Sequence of chain 1.C:
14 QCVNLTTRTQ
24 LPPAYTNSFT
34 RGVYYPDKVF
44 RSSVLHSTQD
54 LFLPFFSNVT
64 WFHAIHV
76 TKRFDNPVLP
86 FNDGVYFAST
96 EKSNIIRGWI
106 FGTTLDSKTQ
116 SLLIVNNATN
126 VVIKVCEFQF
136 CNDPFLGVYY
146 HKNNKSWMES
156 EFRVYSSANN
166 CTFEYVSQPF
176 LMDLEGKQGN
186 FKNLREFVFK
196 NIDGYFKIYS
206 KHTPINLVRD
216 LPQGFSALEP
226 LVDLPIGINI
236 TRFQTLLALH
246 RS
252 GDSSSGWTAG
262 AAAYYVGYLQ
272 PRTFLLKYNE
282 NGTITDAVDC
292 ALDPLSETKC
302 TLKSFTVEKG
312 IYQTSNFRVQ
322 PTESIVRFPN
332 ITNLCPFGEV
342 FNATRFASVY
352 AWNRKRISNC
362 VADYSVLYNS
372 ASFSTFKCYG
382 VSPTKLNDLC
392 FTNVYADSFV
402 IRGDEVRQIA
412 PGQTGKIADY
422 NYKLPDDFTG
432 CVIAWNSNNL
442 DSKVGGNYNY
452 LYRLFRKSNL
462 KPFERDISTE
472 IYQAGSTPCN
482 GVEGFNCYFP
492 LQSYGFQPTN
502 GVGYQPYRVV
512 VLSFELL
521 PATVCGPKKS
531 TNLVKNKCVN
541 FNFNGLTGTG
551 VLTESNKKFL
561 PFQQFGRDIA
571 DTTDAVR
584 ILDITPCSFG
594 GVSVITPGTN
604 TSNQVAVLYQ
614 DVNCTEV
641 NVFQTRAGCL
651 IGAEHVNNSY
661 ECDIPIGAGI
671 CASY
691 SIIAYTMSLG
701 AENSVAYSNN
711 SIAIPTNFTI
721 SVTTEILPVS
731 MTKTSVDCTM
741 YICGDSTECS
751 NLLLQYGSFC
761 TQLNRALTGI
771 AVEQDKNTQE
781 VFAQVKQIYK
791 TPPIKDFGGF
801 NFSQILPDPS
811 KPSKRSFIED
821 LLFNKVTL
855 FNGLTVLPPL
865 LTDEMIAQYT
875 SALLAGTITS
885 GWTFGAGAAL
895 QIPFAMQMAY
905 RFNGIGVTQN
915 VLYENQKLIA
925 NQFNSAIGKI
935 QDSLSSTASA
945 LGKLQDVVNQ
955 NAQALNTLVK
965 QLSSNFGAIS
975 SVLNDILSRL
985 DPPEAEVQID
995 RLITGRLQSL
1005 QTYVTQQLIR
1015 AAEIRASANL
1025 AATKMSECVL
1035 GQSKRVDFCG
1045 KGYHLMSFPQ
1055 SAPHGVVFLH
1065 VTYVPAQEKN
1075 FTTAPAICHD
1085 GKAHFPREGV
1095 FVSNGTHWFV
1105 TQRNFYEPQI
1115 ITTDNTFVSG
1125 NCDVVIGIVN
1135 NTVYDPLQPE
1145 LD

A protein and the small-molecule ligand that binds it are described below.
Small molecule (SMILES): CC(=O)N[C@@H]1[C@@H](O)[C@H](O)[C@@H](CO)O[C@H]1O

Binding-site contacts:
Ligand atom O5 contacts residue ASN717 of chain 1.C at 2.4 Å (h-bond).
Ligand atom C6 contacts residue GLN926 of chain 1.C at 4.2 Å.
Ligand atom C2 contacts residue ASN717 of chain 1.C at 2.4 Å.
Ligand atom O5 contacts residue GLN1071 of chain 1.C at 3.7 Å.
Ligand atom O6 contacts residue GLN926 of chain 1.C at 3.4 Å (h-bond).
Ligand atom C2 contacts residue GLN1071 of chain 1.C at 4.2 Å.
Ligand atom O7 contacts residue GLN1071 of chain 1.C at 3.1 Å (h-bond).
Ligand atom C1 contacts residue LEU922 of chain 1.C at 4.5 Å (hydrophobic).
Ligand atom C5 contacts residue GLN926 of chain 1.C at 4.4 Å.
Ligand atom C5 contacts residue ASN717 of chain 1.C at 3.7 Å.
Ligand atom C7 contacts residue GLN1071 of chain 1.C at 4.0 Å.
Ligand atom C3 contacts residue ASN717 of chain 1.C at 3.8 Å.
Ligand atom C1 contacts residue GLN1071 of chain 1.C at 3.8 Å.
Ligand atom C5 contacts residue LEU922 of chain 1.C at 4.0 Å (hydrophobic).
Ligand atom C1 contacts residue ASN717 of chain 1.C at 1.4 Å.
Ligand atom C4 contacts residue ASN717 of chain 1.C at 4.2 Å.
Ligand atom O7 contacts residue ASN717 of chain 1.C at 3.5 Å (h-bond).
Ligand atom O4 contacts residue LEU922 of chain 1.C at 4.1 Å.
Ligand atom C8 contacts residue THR716 of chain 1.C at 4.4 Å.
Ligand atom N2 contacts residue ASN717 of chain 1.C at 2.9 Å (h-bond).
Ligand atom C7 contacts residue ASN717 of chain 1.C at 3.4 Å.
Ligand atom C6 contacts residue LEU922 of chain 1.C at 4.4 Å (hydrophobic).